Binding-site contacts:
Ligand atom C8 contacts residue ILE395 of chain 1.E at 3.8 Å (hydrophobic).
Ligand atom O1B contacts residue THR217 of chain 1.E at 3.5 Å.
Ligand atom O2A contacts residue GLY215 of chain 1.E at 3.4 Å.
Ligand atom O3A contacts residue PRO212 of chain 1.E at 3.7 Å.
Ligand atom N6 contacts residue ARG187 of chain 1.E at 3.1 Å (salt-bridge).
Ligand atom S1G contacts residue PRO212 of chain 1.E at 3.7 Å.
Ligand atom C4' contacts residue ASP392 of chain 1.E at 3.9 Å.
Ligand atom O2' contacts residue ILE395 of chain 1.E at 3.7 Å.
Ligand atom O2B contacts residue GLU211 of chain 1.E at 3.7 Å.
Ligand atom O5' contacts residue ARG335 of chain 1.F at 3.5 Å (salt-bridge).
Ligand atom PB contacts residue PRO212 of chain 1.E at 3.5 Å.
Ligand atom C4 contacts residue LEU357 of chain 1.E at 3.9 Å (hydrophobic).
Ligand atom S1G contacts residue ALA331 of chain 1.F at 3.7 Å.
Ligand atom C2' contacts residue TYR361 of chain 1.E at 3.7 Å (hydrophobic).
Ligand atom C6 contacts residue ALA218 of chain 1.E at 3.7 Å (hydrophobic).
Ligand atom O2B contacts residue PRO212 of chain 1.E at 3.4 Å.
Ligand atom O3A contacts residue GLY215 of chain 1.E at 3.7 Å.
Ligand atom N6 contacts residue ALA218 of chain 1.E at 3.4 Å.
Ligand atom PB contacts residue GLY215 of chain 1.E at 3.5 Å.
Ligand atom O1B contacts residue GLY215 of chain 1.E at 3.7 Å.
Ligand atom O2B contacts residue GLY215 of chain 1.E at 2.5 Å (h-bond).
Ligand atom O5' contacts residue ASP392 of chain 1.E at 3.3 Å (salt-bridge).
Ligand atom N9 contacts residue ILE395 of chain 1.E at 3.6 Å.
Ligand atom O4' contacts residue ILE395 of chain 1.E at 3.9 Å.
Ligand atom O2' contacts residue TYR361 of chain 1.E at 2.4 Å (h-bond).
Ligand atom O3A contacts residue ASP392 of chain 1.E at 3.4 Å (salt-bridge).
Ligand atom O4' contacts residue ASP392 of chain 1.E at 3.2 Å (salt-bridge).
Ligand atom C2 contacts residue PRO183 of chain 1.E at 3.2 Å (hydrophobic).
Ligand atom C1' contacts residue ILE395 of chain 1.E at 3.7 Å (hydrophobic).
Ligand atom O2B contacts residue GLY213 of chain 1.E at 3.8 Å.
Ligand atom O2B contacts residue VAL214 of chain 1.E at 3.1 Å (h-bond).
Ligand atom N3 contacts residue LEU357 of chain 1.E at 3.3 Å.
Ligand atom O3B contacts residue PRO212 of chain 1.E at 2.8 Å (h-bond).
Ligand atom C5' contacts residue ARG335 of chain 1.F at 3.4 Å.
Ligand atom N7 contacts residue GLY215 of chain 1.E at 3.7 Å.
Ligand atom O1B contacts residue LYS216 of chain 1.E at 3.9 Å.
Ligand atom O3G contacts residue ALA331 of chain 1.F at 3.2 Å.
Ligand atom O2B contacts residue LYS216 of chain 1.E at 3.8 Å.
Ligand atom N1 contacts residue PRO183 of chain 1.E at 2.9 Å (h-bond).
Ligand atom C2 contacts residue LEU357 of chain 1.E at 3.6 Å (hydrophobic).

Sequence of chain 1.E:
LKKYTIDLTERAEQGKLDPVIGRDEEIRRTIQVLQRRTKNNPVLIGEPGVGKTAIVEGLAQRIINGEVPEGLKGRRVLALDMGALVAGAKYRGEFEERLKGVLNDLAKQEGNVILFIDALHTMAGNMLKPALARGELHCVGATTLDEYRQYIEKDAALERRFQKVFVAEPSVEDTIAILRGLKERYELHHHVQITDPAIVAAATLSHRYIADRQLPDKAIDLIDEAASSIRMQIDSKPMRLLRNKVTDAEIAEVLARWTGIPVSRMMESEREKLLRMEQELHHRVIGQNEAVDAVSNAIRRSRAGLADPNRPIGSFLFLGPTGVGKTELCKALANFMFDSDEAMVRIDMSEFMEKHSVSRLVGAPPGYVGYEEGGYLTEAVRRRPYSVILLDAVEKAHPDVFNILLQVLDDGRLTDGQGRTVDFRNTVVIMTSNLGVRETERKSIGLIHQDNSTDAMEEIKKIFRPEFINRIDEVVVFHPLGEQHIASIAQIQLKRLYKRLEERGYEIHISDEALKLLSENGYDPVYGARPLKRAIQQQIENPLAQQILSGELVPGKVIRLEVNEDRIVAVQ

Sequence of chain 1.F:
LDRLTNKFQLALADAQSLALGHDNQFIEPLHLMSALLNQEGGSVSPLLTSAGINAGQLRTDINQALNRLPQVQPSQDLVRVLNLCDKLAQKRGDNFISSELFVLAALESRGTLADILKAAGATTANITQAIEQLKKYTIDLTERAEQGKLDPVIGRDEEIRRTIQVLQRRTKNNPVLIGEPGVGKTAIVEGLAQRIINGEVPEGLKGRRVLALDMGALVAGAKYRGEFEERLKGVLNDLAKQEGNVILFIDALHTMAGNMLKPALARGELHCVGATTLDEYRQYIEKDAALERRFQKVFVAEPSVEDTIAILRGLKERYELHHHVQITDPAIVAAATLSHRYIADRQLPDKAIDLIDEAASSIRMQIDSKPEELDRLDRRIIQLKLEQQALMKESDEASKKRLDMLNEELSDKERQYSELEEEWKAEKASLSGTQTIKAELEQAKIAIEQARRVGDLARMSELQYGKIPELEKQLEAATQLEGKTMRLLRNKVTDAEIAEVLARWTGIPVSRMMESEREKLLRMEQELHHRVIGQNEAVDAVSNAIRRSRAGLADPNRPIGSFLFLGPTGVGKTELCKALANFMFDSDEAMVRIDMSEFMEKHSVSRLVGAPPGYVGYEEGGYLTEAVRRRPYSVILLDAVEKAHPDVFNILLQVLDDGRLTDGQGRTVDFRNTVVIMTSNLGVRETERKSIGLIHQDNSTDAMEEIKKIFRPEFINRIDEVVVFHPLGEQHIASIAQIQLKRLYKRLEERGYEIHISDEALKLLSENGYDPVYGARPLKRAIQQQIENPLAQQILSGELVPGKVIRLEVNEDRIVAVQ

A small-molecule ligand and the protein it binds are described below.
Small molecule (SMILES): Nc1ncnc2c1ncn2[C@@H]1O[C@H](COP(=O)(O)OP(=O)(O)OP(O)(O)=S)[C@@H](O)[C@H]1O